Sequence of chain 1.E:
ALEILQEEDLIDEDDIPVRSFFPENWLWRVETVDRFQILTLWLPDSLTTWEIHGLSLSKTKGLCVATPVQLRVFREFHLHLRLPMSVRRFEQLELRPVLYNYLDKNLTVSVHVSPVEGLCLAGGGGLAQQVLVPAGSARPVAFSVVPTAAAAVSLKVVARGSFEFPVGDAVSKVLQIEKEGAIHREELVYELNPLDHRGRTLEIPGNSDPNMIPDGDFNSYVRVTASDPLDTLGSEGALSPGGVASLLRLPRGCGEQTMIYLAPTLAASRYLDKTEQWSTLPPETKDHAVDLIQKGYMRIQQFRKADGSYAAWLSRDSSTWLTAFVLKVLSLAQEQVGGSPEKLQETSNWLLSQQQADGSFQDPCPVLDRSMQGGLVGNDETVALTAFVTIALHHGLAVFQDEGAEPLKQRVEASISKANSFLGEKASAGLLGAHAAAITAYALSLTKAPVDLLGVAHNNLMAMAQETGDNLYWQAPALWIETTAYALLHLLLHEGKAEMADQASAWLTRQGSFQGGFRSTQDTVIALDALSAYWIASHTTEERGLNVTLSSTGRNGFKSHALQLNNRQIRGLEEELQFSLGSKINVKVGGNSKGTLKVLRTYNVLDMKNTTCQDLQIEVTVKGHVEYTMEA

This protein binds this small molecule.
Small molecule (SMILES): CC(=O)N[C@@H]1[C@@H](O)[C@H](O)[C@@H](CO)O[C@H]1O

Sequence of chain 1.D:
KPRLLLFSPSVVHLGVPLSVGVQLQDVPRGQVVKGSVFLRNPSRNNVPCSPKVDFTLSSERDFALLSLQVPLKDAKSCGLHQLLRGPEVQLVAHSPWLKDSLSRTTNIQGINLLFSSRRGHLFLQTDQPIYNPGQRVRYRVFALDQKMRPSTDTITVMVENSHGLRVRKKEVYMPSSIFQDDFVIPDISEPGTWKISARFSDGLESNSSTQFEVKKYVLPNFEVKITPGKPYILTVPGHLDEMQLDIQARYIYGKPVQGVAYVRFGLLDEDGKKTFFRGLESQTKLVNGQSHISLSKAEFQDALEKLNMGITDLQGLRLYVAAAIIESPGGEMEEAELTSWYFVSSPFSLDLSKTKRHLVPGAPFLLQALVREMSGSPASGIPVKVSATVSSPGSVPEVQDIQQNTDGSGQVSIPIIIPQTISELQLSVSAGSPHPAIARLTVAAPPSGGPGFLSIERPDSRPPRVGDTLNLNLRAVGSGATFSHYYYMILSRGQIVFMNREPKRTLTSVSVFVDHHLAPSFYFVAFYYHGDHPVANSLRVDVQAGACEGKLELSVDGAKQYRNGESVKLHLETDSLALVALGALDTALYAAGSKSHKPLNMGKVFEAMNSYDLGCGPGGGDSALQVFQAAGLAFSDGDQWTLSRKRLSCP

Binding-site contacts:
Ligand atom C2 contacts residue ASN207 of chain 1.D at 2.5 Å.
Ligand atom O3 contacts residue ARG596 of chain 1.E at 3.9 Å.
Ligand atom C3 contacts residue LYS195 of chain 1.D at 4.3 Å.
Ligand atom C7 contacts residue ARG596 of chain 1.E at 4.1 Å.
Ligand atom C8 contacts residue SER197 of chain 1.D at 3.3 Å.
Ligand atom C5 contacts residue ASN207 of chain 1.D at 3.6 Å.
Ligand atom O5 contacts residue ASN207 of chain 1.D at 2.3 Å (h-bond).
Ligand atom C8 contacts residue SER208 of chain 1.D at 3.9 Å.
Ligand atom O7 contacts residue SER206 of chain 1.D at 4.0 Å.
Ligand atom C8 contacts residue LYS195 of chain 1.D at 3.8 Å.
Ligand atom C7 contacts residue ASN207 of chain 1.D at 3.2 Å.
Ligand atom C4 contacts residue ASN207 of chain 1.D at 4.2 Å.
Ligand atom C7 contacts residue SER197 of chain 1.D at 3.9 Å.
Ligand atom O7 contacts residue ARG596 of chain 1.E at 3.6 Å (salt-bridge).
Ligand atom N2 contacts residue LYS195 of chain 1.D at 3.7 Å.
Ligand atom C7 contacts residue LYS195 of chain 1.D at 4.1 Å.
Ligand atom C8 contacts residue SER209 of chain 1.D at 3.5 Å.
Ligand atom C1 contacts residue ASN207 of chain 1.D at 1.4 Å.
Ligand atom O7 contacts residue SER197 of chain 1.D at 3.7 Å.
Ligand atom C8 contacts residue ASN207 of chain 1.D at 4.0 Å.
Ligand atom O7 contacts residue ASN207 of chain 1.D at 3.1 Å (h-bond).
Ligand atom N2 contacts residue ASN207 of chain 1.D at 2.9 Å (h-bond).
Ligand atom N2 contacts residue ARG596 of chain 1.E at 4.5 Å.
Ligand atom C2 contacts residue ARG596 of chain 1.E at 4.3 Å.
Ligand atom C3 contacts residue ASN207 of chain 1.D at 3.8 Å.
Ligand atom O3 contacts residue LYS195 of chain 1.D at 3.4 Å (salt-bridge).